Sequence of chain 1.A:
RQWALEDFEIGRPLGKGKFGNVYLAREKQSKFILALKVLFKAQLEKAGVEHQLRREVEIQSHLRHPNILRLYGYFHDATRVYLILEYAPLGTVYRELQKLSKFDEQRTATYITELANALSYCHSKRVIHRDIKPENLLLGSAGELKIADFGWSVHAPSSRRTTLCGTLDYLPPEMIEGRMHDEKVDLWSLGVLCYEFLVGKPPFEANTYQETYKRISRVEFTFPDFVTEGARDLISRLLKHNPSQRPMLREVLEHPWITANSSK

A small-molecule ligand and the protein it binds are described below.
Small molecule (SMILES): OCCCO

Binding-site contacts:
Ligand atom C3 contacts residue HIS129 of chain 1.A at 3.3 Å.
Ligand atom O1 contacts residue MET254 of chain 1.A at 4.0 Å.
Ligand atom O3 contacts residue LEU255 of chain 1.A at 4.1 Å.
Ligand atom O3 contacts residue LEU193 of chain 1.A at 4.2 Å.
Ligand atom C1 contacts residue SER126 of chain 1.A at 4.2 Å.
Ligand atom O1 contacts residue LEU255 of chain 1.A at 3.7 Å.
Ligand atom C1 contacts residue LEU255 of chain 1.A at 4.0 Å (hydrophobic).
Ligand atom O3 contacts residue HIS129 of chain 1.A at 3.1 Å (h-bond).
Ligand atom C3 contacts residue GLU189 of chain 1.A at 3.9 Å.
Ligand atom C2 contacts residue LEU255 of chain 1.A at 3.4 Å (hydrophobic).
Ligand atom C3 contacts residue LEU255 of chain 1.A at 3.8 Å (hydrophobic).
Ligand atom O3 contacts residue GLU189 of chain 1.A at 3.7 Å.
Ligand atom O1 contacts residue ARG256 of chain 1.A at 3.2 Å (salt-bridge).
Ligand atom C2 contacts residue MET254 of chain 1.A at 4.0 Å (hydrophobic).
Ligand atom C1 contacts residue ARG256 of chain 1.A at 4.3 Å.
Ligand atom O1 contacts residue SER126 of chain 1.A at 4.5 Å.